This small molecule binds to this protein.
Small molecule (SMILES): N#C[Fe](=C=O)C#N

Binding-site contacts:
Ligand atom N1 contacts residue SEC493 of chain 1.B at 3.6 Å.
Ligand atom FE contacts residue CYS496 of chain 1.B at 2.3 Å.
Ligand atom C2 contacts residue CYS74 of chain 1.B at 3.0 Å (hydrophobic).
Ligand atom C1 contacts residue CYS496 of chain 1.B at 3.0 Å (hydrophobic).
Ligand atom N2 contacts residue ALA424 of chain 1.B at 3.2 Å.
Ligand atom FE contacts residue SEC493 of chain 1.B at 4.3 Å.
Ligand atom C1 contacts residue ALA448 of chain 1.B at 3.7 Å (hydrophobic).
Ligand atom C2 contacts residue PRO425 of chain 1.B at 4.1 Å (hydrophobic).
Ligand atom C1 contacts residue CYS74 of chain 1.B at 4.1 Å (hydrophobic).
Ligand atom O3 contacts residue ALA448 of chain 1.B at 4.1 Å.
Ligand atom N2 contacts residue PRO425 of chain 1.B at 3.3 Å.
Ligand atom O3 contacts residue HIS78 of chain 1.B at 3.3 Å (h-bond).
Ligand atom O3 contacts residue ALA424 of chain 1.B at 3.2 Å.
Ligand atom C1 contacts residue ARG426 of chain 1.B at 3.8 Å.
Ligand atom N1 contacts residue CYS496 of chain 1.B at 3.4 Å.
Ligand atom C2 contacts residue ALA424 of chain 1.B at 3.4 Å (hydrophobic).
Ligand atom N1 contacts residue ARG426 of chain 1.B at 3.6 Å.
Ligand atom N1 contacts residue ALA448 of chain 1.B at 3.2 Å.
Ligand atom C1 contacts residue SEC493 of chain 1.B at 3.6 Å.
Ligand atom FE contacts residue HIS78 of chain 1.B at 4.1 Å.
Ligand atom C3 contacts residue HIS78 of chain 1.B at 3.4 Å.
Ligand atom C2 contacts residue CYS496 of chain 1.B at 4.2 Å (hydrophobic).
Ligand atom FE contacts residue CYS74 of chain 1.B at 2.2 Å.
Ligand atom C3 contacts residue CYS74 of chain 1.B at 3.2 Å (hydrophobic).
Ligand atom N2 contacts residue CYS74 of chain 1.B at 3.4 Å.
Ligand atom C2 contacts residue ARG426 of chain 1.B at 3.6 Å.
Ligand atom C3 contacts residue ALA448 of chain 1.B at 4.2 Å (hydrophobic).
Ligand atom C3 contacts residue CYS496 of chain 1.B at 3.0 Å (hydrophobic).
Ligand atom O3 contacts residue CYS496 of chain 1.B at 3.8 Å.
Ligand atom O3 contacts residue SER447 of chain 1.B at 4.2 Å.
Ligand atom O3 contacts residue CYS74 of chain 1.B at 4.1 Å.
Ligand atom FE contacts residue ALA424 of chain 1.B at 4.3 Å.
Ligand atom C3 contacts residue ALA424 of chain 1.B at 3.4 Å (hydrophobic).
Ligand atom C1 contacts residue NI1 of chain 1.N at 4.0 Å.
Ligand atom N2 contacts residue ARG426 of chain 1.B at 2.9 Å (salt-bridge).
Ligand atom O3 contacts residue LEU429 of chain 1.B at 3.7 Å.
Ligand atom N1 contacts residue THR449 of chain 1.B at 2.7 Å (h-bond).
Ligand atom FE contacts residue CYS71 of chain 1.B at 3.9 Å.
Ligand atom C1 contacts residue THR449 of chain 1.B at 3.8 Å.
Ligand atom FE contacts residue NI1 of chain 1.N at 3.5 Å.

Sequence of chain 1.B:
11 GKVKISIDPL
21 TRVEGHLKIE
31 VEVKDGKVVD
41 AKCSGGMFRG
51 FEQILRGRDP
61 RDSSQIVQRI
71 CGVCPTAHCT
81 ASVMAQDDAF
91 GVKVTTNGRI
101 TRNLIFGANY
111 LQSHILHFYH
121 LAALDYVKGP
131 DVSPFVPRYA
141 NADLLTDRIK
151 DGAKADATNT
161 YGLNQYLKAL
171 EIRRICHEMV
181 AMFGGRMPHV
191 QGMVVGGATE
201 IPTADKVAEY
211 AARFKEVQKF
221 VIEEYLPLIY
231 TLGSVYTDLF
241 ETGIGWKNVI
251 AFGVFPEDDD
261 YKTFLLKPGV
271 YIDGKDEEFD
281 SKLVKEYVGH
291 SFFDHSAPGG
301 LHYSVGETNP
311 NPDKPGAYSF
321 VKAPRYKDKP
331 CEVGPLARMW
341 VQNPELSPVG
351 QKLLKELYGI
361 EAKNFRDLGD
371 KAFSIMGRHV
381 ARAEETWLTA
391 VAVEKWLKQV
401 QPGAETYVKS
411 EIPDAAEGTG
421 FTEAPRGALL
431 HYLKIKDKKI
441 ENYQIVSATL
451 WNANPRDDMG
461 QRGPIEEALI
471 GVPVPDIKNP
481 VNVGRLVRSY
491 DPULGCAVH